The protein below binds the small molecule below.
Small molecule (SMILES): Nc1nc2c(ncn2[C@@H]2O[C@H](CO[P](=O)(O)O[P](=O)(O)NP(=O)(O)O)[C@@H](O)[C@H]2O)c(=O)[nH]1

Sequence of chain 1.A:
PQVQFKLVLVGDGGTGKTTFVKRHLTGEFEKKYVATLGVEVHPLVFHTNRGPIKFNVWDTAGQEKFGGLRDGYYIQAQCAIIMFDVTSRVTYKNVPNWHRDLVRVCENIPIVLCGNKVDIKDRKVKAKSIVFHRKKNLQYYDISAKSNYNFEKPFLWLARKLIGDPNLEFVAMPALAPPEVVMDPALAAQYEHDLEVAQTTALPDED

Binding-site contacts:
Ligand atom N3B contacts residue GLY21 of chain 1.A at 3.1 Å (h-bond).
Ligand atom C2' contacts residue GLU37 of chain 1.A at 3.6 Å.
Ligand atom O5' contacts residue THR26 of chain 1.A at 3.3 Å (h-bond).
Ligand atom N1 contacts residue ASP126 of chain 1.A at 2.8 Å (salt-bridge).
Ligand atom PG contacts residue MG1 of chain 1.N at 3.2 Å.
Ligand atom O6 contacts residue LYS153 of chain 1.A at 3.2 Å (salt-bridge).
Ligand atom O1A contacts residue THR26 of chain 1.A at 2.7 Å (h-bond).
Ligand atom O2A contacts residue TYR40 of chain 1.A at 3.2 Å.
Ligand atom O2' contacts residue GLU37 of chain 1.A at 2.9 Å (salt-bridge).
Ligand atom PA contacts residue THR26 of chain 1.A at 3.5 Å.
Ligand atom O3G contacts residue GLY20 of chain 1.A at 3.6 Å.
Ligand atom O6 contacts residue ASN123 of chain 1.A at 3.1 Å (h-bond).
Ligand atom O6 contacts residue ALA152 of chain 1.A at 2.8 Å (h-bond).
Ligand atom O3G contacts residue LYS24 of chain 1.A at 2.8 Å (salt-bridge).
Ligand atom O1B contacts residue THR22 of chain 1.A at 3.2 Å (h-bond).
Ligand atom O3A contacts residue GLY23 of chain 1.A at 3.1 Å (h-bond).
Ligand atom O2G contacts residue MG1 of chain 1.N at 2.1 Å.
Ligand atom O3' contacts residue TYR40 of chain 1.A at 3.4 Å (h-bond).
Ligand atom PB contacts residue MG1 of chain 1.N at 3.3 Å.
Ligand atom N2 contacts residue ASP126 of chain 1.A at 2.9 Å (salt-bridge).
Ligand atom PB contacts residue LYS24 of chain 1.A at 3.5 Å.
Ligand atom O1B contacts residue LYS24 of chain 1.A at 2.8 Å (salt-bridge).
Ligand atom O3' contacts residue LYS39 of chain 1.A at 3.4 Å.
Ligand atom N7 contacts residue ASN123 of chain 1.A at 3.1 Å (h-bond).
Ligand atom O4' contacts residue LYS124 of chain 1.A at 3.0 Å (salt-bridge).
Ligand atom O2' contacts residue LYS38 of chain 1.A at 3.0 Å (salt-bridge).
Ligand atom O1A contacts residue THR25 of chain 1.A at 3.3 Å (h-bond).
Ligand atom N3B contacts residue MG1 of chain 1.N at 3.5 Å.
Ligand atom N1 contacts residue LYS153 of chain 1.A at 3.5 Å.
Ligand atom O3G contacts residue GLY69 of chain 1.A at 2.9 Å (h-bond).
Ligand atom O1G contacts residue TYR40 of chain 1.A at 3.1 Å (h-bond).
Ligand atom O2B contacts residue THR25 of chain 1.A at 3.0 Å (h-bond).
Ligand atom O6 contacts residue SER151 of chain 1.A at 3.5 Å.
Ligand atom O1B contacts residue GLY23 of chain 1.A at 2.8 Å (h-bond).
Ligand atom O1A contacts residue GLY23 of chain 1.A at 3.4 Å.
Ligand atom C2 contacts residue ASP126 of chain 1.A at 3.5 Å.
Ligand atom O2B contacts residue MG1 of chain 1.N at 2.0 Å.
Ligand atom N3B contacts residue TYR40 of chain 1.A at 3.4 Å.
Ligand atom O2G contacts residue THR43 of chain 1.A at 2.8 Å (h-bond).
Ligand atom O3' contacts residue LYS38 of chain 1.A at 2.8 Å (salt-bridge).